Binding-site contacts:
Ligand atom CD2 contacts residue ILE179 of chain 1.B at 3.6 Å (hydrophobic).
Ligand atom CB1 contacts residue HIS43 of chain 1.B at 3.3 Å.
Ligand atom C1 contacts residue HIS43 of chain 1.B at 3.4 Å.
Ligand atom C contacts residue TRP227 of chain 1.B at 3.6 Å (hydrophobic).
Ligand atom O2 contacts residue HIS43 of chain 1.B at 3.7 Å.
Ligand atom CG1 contacts residue TYR47 of chain 1.B at 3.7 Å (hydrophobic).
Ligand atom O2 contacts residue GLY203 of chain 1.B at 3.4 Å (h-bond).
Ligand atom CG2 contacts residue GLU202 of chain 1.B at 3.7 Å.
Ligand atom NH2 contacts residue GLY230 of chain 1.B at 3.3 Å (h-bond).
Ligand atom O1 contacts residue TRP50 of chain 1.B at 3.6 Å.
Ligand atom CZ1 contacts residue ALA200 of chain 1.B at 3.7 Å (hydrophobic).
Ligand atom CA1 contacts residue LEU96 of chain 1.B at 3.7 Å (hydrophobic).
Ligand atom C2 contacts residue HIS43 of chain 1.B at 2.7 Å.
Ligand atom N2 contacts residue SER226 of chain 1.B at 3.1 Å (h-bond).
Ligand atom N2 contacts residue SER205 of chain 1.B at 3.3 Å (h-bond).
Ligand atom N contacts residue GLY228 of chain 1.B at 3.3 Å (h-bond).
Ligand atom O contacts residue TRP227 of chain 1.B at 3.0 Å.
Ligand atom CB contacts residue GLY228 of chain 1.B at 3.5 Å.
Ligand atom O contacts residue GLY228 of chain 1.B at 2.9 Å (h-bond).
Ligand atom NH1 contacts residue TRP227 of chain 1.B at 3.5 Å (h-bond).
Ligand atom NH2 contacts residue ALA200 of chain 1.B at 3.3 Å (h-bond).
Ligand atom CA contacts residue GLY228 of chain 1.B at 3.7 Å.
Ligand atom CG2 contacts residue CYS201 of chain 1.B at 3.6 Å (hydrophobic).
Ligand atom C2 contacts residue SER205 of chain 1.B at 2.1 Å.
Ligand atom C3 contacts residue HIS43 of chain 1.B at 1.6 Å.
Ligand atom NH2 contacts residue ASP199 of chain 1.B at 3.0 Å (salt-bridge).
Ligand atom CD2 contacts residue TRP227 of chain 1.B at 3.4 Å (hydrophobic).
Ligand atom NE contacts residue GLY228 of chain 1.B at 3.6 Å.
Ligand atom CA2 contacts residue SER205 of chain 1.B at 2.7 Å.
Ligand atom CD3 contacts residue TRP227 of chain 1.B at 3.5 Å (hydrophobic).
Ligand atom C3 contacts residue SER205 of chain 1.B at 2.2 Å.
Ligand atom NH1 contacts residue ASP199 of chain 1.B at 3.7 Å.
Ligand atom CA2 contacts residue HIS43 of chain 1.B at 3.2 Å.
Ligand atom CE2 contacts residue LEU96 of chain 1.B at 3.7 Å (hydrophobic).
Ligand atom C contacts residue GLY228 of chain 1.B at 3.7 Å.
Ligand atom N2 contacts residue HIS43 of chain 1.B at 2.7 Å (h-bond).
Ligand atom O2 contacts residue SER205 of chain 1.B at 2.6 Å.
Ligand atom CB2 contacts residue SER205 of chain 1.B at 2.7 Å.
Ligand atom CD3 contacts residue GLY228 of chain 1.B at 3.5 Å.
Ligand atom NH1 contacts residue ALA200 of chain 1.B at 3.6 Å (h-bond).

Sequence of chain 1.B:
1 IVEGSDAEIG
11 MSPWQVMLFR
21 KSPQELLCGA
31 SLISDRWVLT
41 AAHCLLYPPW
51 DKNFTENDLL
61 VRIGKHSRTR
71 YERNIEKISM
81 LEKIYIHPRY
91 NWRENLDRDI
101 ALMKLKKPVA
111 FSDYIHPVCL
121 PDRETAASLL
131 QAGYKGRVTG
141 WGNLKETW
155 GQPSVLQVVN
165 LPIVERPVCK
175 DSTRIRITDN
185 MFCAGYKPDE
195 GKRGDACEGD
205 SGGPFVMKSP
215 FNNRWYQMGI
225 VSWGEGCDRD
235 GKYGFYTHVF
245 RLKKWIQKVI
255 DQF

A small-molecule ligand and the protein it binds are described below.
Small molecule (SMILES): [H]/N=C(\N)NCCC[C@H](NC(=O)[C@@H]1CCCN1C(=O)[C@H](N)Cc1ccccc1)C(=O)CCl